A small-molecule ligand and the protein it binds are described below.
Small molecule (SMILES): CC(=O)/N=C/c1cccc(C)c1

Binding-site contacts:
Ligand atom C2 contacts residue GLY42 of chain 1.A at 3.8 Å.
Ligand atom C2 contacts residue ASP43 of chain 1.A at 4.2 Å.
Ligand atom O contacts residue ASN45 of chain 1.A at 3.3 Å (h-bond).
Ligand atom C6 contacts residue THR217 of chain 1.A at 4.3 Å.
Ligand atom N contacts residue SER218 of chain 1.A at 2.9 Å (h-bond).
Ligand atom O contacts residue CYS46 of chain 1.A at 3.1 Å (h-bond).
Ligand atom C1 contacts residue SER218 of chain 1.A at 3.8 Å.
Ligand atom C3 contacts residue GLY42 of chain 1.A at 4.5 Å.
Ligand atom O contacts residue ASP43 of chain 1.A at 3.4 Å (salt-bridge).
Ligand atom C2 contacts residue SER218 of chain 1.A at 3.9 Å.
Ligand atom N contacts residue ARG44 of chain 1.A at 4.2 Å.
Ligand atom C2 contacts residue ARG44 of chain 1.A at 3.8 Å.
Ligand atom C1 contacts residue ARG44 of chain 1.A at 3.8 Å.
Ligand atom N contacts residue CYS46 of chain 1.A at 3.5 Å (h-bond).
Ligand atom C contacts residue TYR220 of chain 1.A at 4.0 Å (hydrophobic).
Ligand atom C5 contacts residue SER218 of chain 1.A at 3.9 Å.
Ligand atom C4 contacts residue THR217 of chain 1.A at 4.0 Å.
Ligand atom O contacts residue GLY42 of chain 1.A at 3.8 Å.
Ligand atom N contacts residue HIS219 of chain 1.A at 4.3 Å.
Ligand atom C contacts residue CYS46 of chain 1.A at 1.7 Å (hydrophobic).
Ligand atom C8 contacts residue SER218 of chain 1.A at 4.3 Å.
Ligand atom C1 contacts residue ASP43 of chain 1.A at 4.4 Å.
Ligand atom C4 contacts residue SER218 of chain 1.A at 3.9 Å.
Ligand atom C7 contacts residue GLU169 of chain 1.A at 4.1 Å.
Ligand atom C contacts residue SER218 of chain 1.A at 3.6 Å.
Ligand atom O contacts residue ARG44 of chain 1.A at 2.7 Å (salt-bridge).
Ligand atom C1 contacts residue ASN45 of chain 1.A at 4.3 Å.
Ligand atom C9 contacts residue SER218 of chain 1.A at 4.0 Å.
Ligand atom N contacts residue GLY42 of chain 1.A at 4.3 Å.
Ligand atom C7 contacts residue SER218 of chain 1.A at 3.8 Å.
Ligand atom C3 contacts residue SER218 of chain 1.A at 3.8 Å.
Ligand atom C contacts residue HIS219 of chain 1.A at 4.3 Å.
Ligand atom C5 contacts residue THR217 of chain 1.A at 3.5 Å.
Ligand atom C9 contacts residue GLU169 of chain 1.A at 4.0 Å.
Ligand atom C contacts residue PHE47 of chain 1.A at 3.7 Å (hydrophobic).
Ligand atom C1 contacts residue CYS46 of chain 1.A at 2.6 Å (hydrophobic).
Ligand atom C6 contacts residue SER218 of chain 1.A at 3.7 Å.
Ligand atom C1 contacts residue GLY42 of chain 1.A at 4.3 Å.
Ligand atom O contacts residue LYS41 of chain 1.A at 4.1 Å.
Ligand atom C8 contacts residue GLU169 of chain 1.A at 3.4 Å.

Sequence of chain 1.A:
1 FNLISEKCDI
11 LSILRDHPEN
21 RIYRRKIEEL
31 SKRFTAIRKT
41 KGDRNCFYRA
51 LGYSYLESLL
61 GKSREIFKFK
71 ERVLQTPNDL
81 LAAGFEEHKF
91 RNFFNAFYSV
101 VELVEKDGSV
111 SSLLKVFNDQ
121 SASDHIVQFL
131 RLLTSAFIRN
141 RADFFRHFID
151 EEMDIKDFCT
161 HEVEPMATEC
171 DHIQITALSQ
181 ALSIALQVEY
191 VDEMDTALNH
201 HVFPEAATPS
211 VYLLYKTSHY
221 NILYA